Binding-site contacts:
Ligand atom CB contacts residue TRP21 of chain 2.C at 4.1 Å (hydrophobic).
Ligand atom OXT contacts residue ALA176 of chain 2.C at 3.6 Å (h-bond).
Ligand atom C contacts residue PRO175 of chain 2.C at 3.8 Å (hydrophobic).
Ligand atom O3 contacts residue GLY174 of chain 2.C at 4.1 Å.
Ligand atom O3 contacts residue GLU151 of chain 2.C at 3.3 Å (salt-bridge).
Ligand atom O3 contacts residue ZN1 of chain 2.I at 2.1 Å.
Ligand atom O contacts residue GLY174 of chain 2.C at 3.1 Å.
Ligand atom OXT contacts residue GLU151 of chain 2.C at 3.0 Å (salt-bridge).
Ligand atom CA contacts residue PHE172 of chain 2.C at 4.4 Å (hydrophobic).
Ligand atom OXT contacts residue PRO175 of chain 2.C at 4.1 Å.
Ligand atom CA contacts residue GLU151 of chain 2.C at 3.9 Å.
Ligand atom C contacts residue ASP177 of chain 2.C at 3.9 Å.
Ligand atom CA contacts residue ARG72 of chain 2.C at 3.7 Å.
Ligand atom CB contacts residue LEU214 of chain 2.C at 3.8 Å (hydrophobic).
Ligand atom O3 contacts residue ARG72 of chain 2.C at 2.8 Å (salt-bridge).
Ligand atom C contacts residue GLY174 of chain 2.C at 3.2 Å.
Ligand atom O3 contacts residue GLN149 of chain 2.C at 3.1 Å (h-bond).
Ligand atom O contacts residue PRO175 of chain 2.C at 3.1 Å (h-bond).
Ligand atom CA contacts residue ZN1 of chain 2.I at 2.9 Å.
Ligand atom OXT contacts residue GLY174 of chain 2.C at 3.4 Å.
Ligand atom CB contacts residue ZN1 of chain 2.I at 4.3 Å.
Ligand atom OXT contacts residue ZN1 of chain 2.I at 2.3 Å.
Ligand atom CA contacts residue GLY174 of chain 2.C at 3.5 Å.
Ligand atom O contacts residue ALA176 of chain 2.C at 2.9 Å (h-bond).
Ligand atom OXT contacts residue VAL120 of chain 2.B at 4.2 Å.
Ligand atom O contacts residue ASP177 of chain 2.C at 4.1 Å.
Ligand atom CB contacts residue ARG72 of chain 2.C at 3.9 Å.
Ligand atom CA contacts residue GLN149 of chain 2.C at 3.8 Å.
Ligand atom CB contacts residue PHE172 of chain 2.C at 3.6 Å (hydrophobic).
Ligand atom C contacts residue ALA176 of chain 2.C at 3.6 Å (hydrophobic).
Ligand atom OXT contacts residue ASP177 of chain 2.C at 3.0 Å (salt-bridge).
Ligand atom C contacts residue GLU151 of chain 2.C at 3.8 Å.
Ligand atom O3 contacts residue ASP177 of chain 2.C at 4.1 Å.
Ligand atom O contacts residue ZN1 of chain 2.I at 4.3 Å.
Ligand atom C contacts residue ZN1 of chain 2.I at 3.0 Å.
Ligand atom CB contacts residue GLY174 of chain 2.C at 4.0 Å.
Ligand atom CB contacts residue GLN149 of chain 2.C at 4.3 Å.

Sequence of chain 2.B:
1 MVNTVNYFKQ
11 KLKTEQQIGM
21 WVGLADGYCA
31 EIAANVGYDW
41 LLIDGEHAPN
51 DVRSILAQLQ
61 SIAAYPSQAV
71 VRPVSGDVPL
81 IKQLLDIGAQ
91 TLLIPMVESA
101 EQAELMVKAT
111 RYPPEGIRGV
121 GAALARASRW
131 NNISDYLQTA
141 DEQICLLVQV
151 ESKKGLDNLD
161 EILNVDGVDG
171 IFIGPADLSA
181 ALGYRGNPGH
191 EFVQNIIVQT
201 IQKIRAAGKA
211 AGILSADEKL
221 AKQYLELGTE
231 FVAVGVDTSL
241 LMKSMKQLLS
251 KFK

A protein and the small-molecule ligand that binds it are described below.
Small molecule (SMILES): CC(=O)C(=O)O

Sequence of chain 2.C:
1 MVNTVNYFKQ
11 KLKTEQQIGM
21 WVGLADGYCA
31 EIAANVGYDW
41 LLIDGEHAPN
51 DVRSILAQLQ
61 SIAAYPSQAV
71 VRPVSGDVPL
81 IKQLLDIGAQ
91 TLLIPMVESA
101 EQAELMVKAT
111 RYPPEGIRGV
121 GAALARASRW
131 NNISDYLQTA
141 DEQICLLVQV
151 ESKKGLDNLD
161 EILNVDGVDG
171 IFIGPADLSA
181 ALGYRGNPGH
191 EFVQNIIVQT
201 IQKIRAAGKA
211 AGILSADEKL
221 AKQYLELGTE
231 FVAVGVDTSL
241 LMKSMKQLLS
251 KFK